Sequence of chain 36.B:
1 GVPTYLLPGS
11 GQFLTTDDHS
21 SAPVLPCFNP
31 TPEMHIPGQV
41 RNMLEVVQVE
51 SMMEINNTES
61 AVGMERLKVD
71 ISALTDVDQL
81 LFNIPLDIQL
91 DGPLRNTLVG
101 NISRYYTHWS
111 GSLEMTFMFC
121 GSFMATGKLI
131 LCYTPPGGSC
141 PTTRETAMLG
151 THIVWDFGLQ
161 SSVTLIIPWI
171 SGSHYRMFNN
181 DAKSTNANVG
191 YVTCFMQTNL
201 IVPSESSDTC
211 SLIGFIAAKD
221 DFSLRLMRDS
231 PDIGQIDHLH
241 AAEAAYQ

Binding-site contacts:
Ligand atom C7 contacts residue ASN180 of chain 36.B at 3.5 Å.
Ligand atom O7 contacts residue PRO274 of chain 36.A at 3.5 Å.
Ligand atom C4 contacts residue PRO231 of chain 36.B at 3.4 Å (hydrophobic).
Ligand atom O4 contacts residue PRO231 of chain 36.B at 3.8 Å.
Ligand atom O7 contacts residue ASN180 of chain 36.B at 3.2 Å (h-bond).
Ligand atom O3 contacts residue GLY282 of chain 36.A at 3.3 Å.
Ligand atom O1B contacts residue ASP91 of chain 36.B at 3.8 Å.
Ligand atom C11 contacts residue PRO231 of chain 36.B at 3.5 Å (hydrophobic).
Ligand atom O6 contacts residue ASP91 of chain 36.B at 3.2 Å.
Ligand atom C10 contacts residue LYS270 of chain 36.A at 3.6 Å.
Ligand atom O4 contacts residue ASP232 of chain 36.B at 2.9 Å (salt-bridge).
Ligand atom C4 contacts residue ARG104 of chain 36.B at 3.7 Å.
Ligand atom C10 contacts residue ASP232 of chain 36.B at 3.6 Å.
Ligand atom C11 contacts residue ILE233 of chain 36.B at 3.5 Å (hydrophobic).
Ligand atom C5 contacts residue ASN275 of chain 36.A at 3.5 Å.
Ligand atom C8 contacts residue ASN180 of chain 36.B at 3.0 Å.
Ligand atom C11 contacts residue GLY234 of chain 36.B at 3.7 Å.
Ligand atom C4 contacts residue ASN275 of chain 36.A at 3.7 Å.
Ligand atom O10 contacts residue LYS270 of chain 36.A at 3.0 Å (salt-bridge).
Ligand atom O6 contacts residue PRO274 of chain 36.A at 3.8 Å.
Ligand atom N5 contacts residue PRO231 of chain 36.B at 2.6 Å (h-bond).
Ligand atom C4 contacts residue ASP232 of chain 36.B at 3.5 Å.
Ligand atom C3 contacts residue ARG95 of chain 36.B at 3.8 Å.
Ligand atom O4 contacts residue ASP91 of chain 36.B at 2.4 Å (salt-bridge).
Ligand atom O7 contacts residue LYS270 of chain 36.A at 3.4 Å (salt-bridge).
Ligand atom C3 contacts residue ARG104 of chain 36.B at 3.8 Å.
Ligand atom C1 contacts residue ARG104 of chain 36.B at 3.4 Å.
Ligand atom O4 contacts residue ARG95 of chain 36.B at 3.3 Å (salt-bridge).
Ligand atom O3 contacts residue PRO274 of chain 36.A at 3.6 Å.
Ligand atom O1B contacts residue ARG104 of chain 36.B at 2.4 Å (salt-bridge).
Ligand atom N5 contacts residue ASN275 of chain 36.A at 3.5 Å (h-bond).
Ligand atom C4 contacts residue ASP91 of chain 36.B at 3.4 Å.
Ligand atom C11 contacts residue ASP232 of chain 36.B at 3.4 Å.
Ligand atom O10 contacts residue ASN275 of chain 36.A at 2.7 Å (h-bond).
Ligand atom C5 contacts residue PRO231 of chain 36.B at 3.4 Å (hydrophobic).
Ligand atom C4 contacts residue PRO274 of chain 36.A at 3.8 Å (hydrophobic).
Ligand atom C10 contacts residue ASN275 of chain 36.A at 3.2 Å.
Ligand atom O4 contacts residue ASN275 of chain 36.A at 2.8 Å (h-bond).
Ligand atom C3 contacts residue PRO274 of chain 36.A at 3.7 Å (hydrophobic).
Ligand atom C10 contacts residue PRO231 of chain 36.B at 3.5 Å (hydrophobic).

This small molecule binds to this protein.
Small molecule (SMILES): CC(=O)N[C@@H]1[C@@H](O)[C@H](O[C@@H]2O[C@H](CO[C@]3(C(=O)O)C[C@H](O)[C@@H](NC(C)=O)[C@H]([C@H](O)[C@H](O)CO)O3)[C@H](O)[C@H](O)[C@H]2O)[C@@H](CO)O[C@H]1O

Sequence of chain 36.A:
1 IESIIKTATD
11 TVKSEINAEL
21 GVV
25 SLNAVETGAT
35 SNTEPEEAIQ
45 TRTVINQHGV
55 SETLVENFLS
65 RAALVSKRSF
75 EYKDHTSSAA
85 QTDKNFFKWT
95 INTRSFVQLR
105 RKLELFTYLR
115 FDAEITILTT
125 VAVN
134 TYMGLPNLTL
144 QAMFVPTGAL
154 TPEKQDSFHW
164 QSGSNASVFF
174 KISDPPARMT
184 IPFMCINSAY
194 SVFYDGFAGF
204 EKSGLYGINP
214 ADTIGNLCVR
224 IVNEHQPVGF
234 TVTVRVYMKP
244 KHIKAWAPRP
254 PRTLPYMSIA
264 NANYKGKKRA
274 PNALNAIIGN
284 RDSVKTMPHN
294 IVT